The protein below binds the small molecule below.
Small molecule (SMILES): C[C@H](C[C@@H](C[C@H](C[C@@H](C[C@@H](CCN1CCCC1=O)N1CCCC1=O)N1CCCC1=O)N1CCCC1=O)N1CCCC1=O)N1CCCC1=O

Sequence of chain 1.A:
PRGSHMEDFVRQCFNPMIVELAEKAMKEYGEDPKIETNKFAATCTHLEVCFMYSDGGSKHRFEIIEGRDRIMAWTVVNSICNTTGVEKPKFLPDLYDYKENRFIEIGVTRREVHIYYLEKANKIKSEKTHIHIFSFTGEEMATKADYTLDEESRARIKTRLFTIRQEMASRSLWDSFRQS

Binding-site contacts:
Ligand atom C41 contacts residue ARG83 of chain 1.A at 4.4 Å.
Ligand atom C35 contacts residue GLU81 of chain 1.A at 3.9 Å.
Ligand atom O03 contacts residue ASN30 of chain 1.A at 4.1 Å.
Ligand atom C06 contacts residue MET32 of chain 1.A at 3.7 Å (hydrophobic).
Ligand atom C33 contacts residue ILE79 of chain 1.A at 4.1 Å (hydrophobic).
Ligand atom C36 contacts residue GLU81 of chain 1.A at 4.1 Å.
Ligand atom C04 contacts residue MET32 of chain 1.A at 3.8 Å (hydrophobic).
Ligand atom N04 contacts residue PHE66 of chain 1.A at 4.1 Å.
Ligand atom O03 contacts residue PHE66 of chain 1.A at 4.2 Å.
Ligand atom C27 contacts residue PHE66 of chain 1.A at 4.2 Å (hydrophobic).
Ligand atom C05 contacts residue MET32 of chain 1.A at 4.4 Å (hydrophobic).
Ligand atom C02 contacts residue MET32 of chain 1.A at 4.5 Å (hydrophobic).
Ligand atom C35 contacts residue GLY82 of chain 1.A at 4.0 Å.
Ligand atom C35 contacts residue PHE66 of chain 1.A at 3.7 Å (hydrophobic).
Ligand atom O03 contacts residue MET32 of chain 1.A at 4.1 Å.
Ligand atom C04 contacts residue PHE66 of chain 1.A at 3.7 Å (hydrophobic).
Ligand atom C36 contacts residue ILE79 of chain 1.A at 4.0 Å (hydrophobic).
Ligand atom O06 contacts residue ILE79 of chain 1.A at 4.0 Å.
Ligand atom C34 contacts residue PHE66 of chain 1.A at 4.1 Å (hydrophobic).
Ligand atom C26 contacts residue PHE66 of chain 1.A at 4.0 Å (hydrophobic).
Ligand atom C28 contacts residue PHE66 of chain 1.A at 3.9 Å (hydrophobic).
Ligand atom C29 contacts residue PHE66 of chain 1.A at 4.0 Å (hydrophobic).
Ligand atom C36 contacts residue ARG83 of chain 1.A at 4.3 Å.